Binding-site contacts:
Ligand atom O6 contacts residue LEU54 of chain 1.A at 3.5 Å (h-bond).
Ligand atom C21 contacts residue TYR24 of chain 1.A at 3.4 Å (hydrophobic).
Ligand atom C23 contacts residue TYR24 of chain 1.A at 3.2 Å (hydrophobic).
Ligand atom O3 contacts residue NAP1 of chain 1.C at 3.3 Å.
Ligand atom C19 contacts residue TYR24 of chain 1.A at 3.3 Å (hydrophobic).
Ligand atom O4 contacts residue HIS222 of chain 1.A at 2.9 Å (h-bond).
Ligand atom O3 contacts residue TYR55 of chain 1.A at 2.6 Å (h-bond).
Ligand atom C33 contacts residue ILE129 of chain 1.A at 3.5 Å (hydrophobic).
Ligand atom C22 contacts residue TYR24 of chain 1.A at 3.8 Å (hydrophobic).
Ligand atom C12 contacts residue HIS117 of chain 1.A at 3.6 Å.
Ligand atom O5 contacts residue HIS222 of chain 1.A at 3.2 Å (h-bond).
Ligand atom O4 contacts residue LEU306 of chain 1.A at 3.3 Å.
Ligand atom C21 contacts residue TYR55 of chain 1.A at 3.5 Å (hydrophobic).
Ligand atom C17 contacts residue HIS117 of chain 1.A at 3.7 Å.
Ligand atom C15 contacts residue LEU308 of chain 1.A at 3.8 Å (hydrophobic).
Ligand atom O3 contacts residue HIS117 of chain 1.A at 2.5 Å (h-bond).
Ligand atom N9 contacts residue TYR55 of chain 1.A at 3.0 Å (h-bond).
Ligand atom C17 contacts residue TYR55 of chain 1.A at 3.2 Å (hydrophobic).
Ligand atom C12 contacts residue NAP1 of chain 1.C at 3.1 Å.
Ligand atom C24 contacts residue TYR24 of chain 1.A at 3.7 Å (hydrophobic).
Ligand atom C13 contacts residue LEU54 of chain 1.A at 3.4 Å (hydrophobic).
Ligand atom C22 contacts residue HIS222 of chain 1.A at 3.7 Å.
Ligand atom C14 contacts residue HIS117 of chain 1.A at 3.9 Å.
Ligand atom C14 contacts residue TRP86 of chain 1.A at 3.7 Å (hydrophobic).
Ligand atom C17 contacts residue NAP1 of chain 1.C at 3.1 Å.
Ligand atom C24 contacts residue TRP227 of chain 1.A at 3.6 Å (hydrophobic).
Ligand atom C20 contacts residue TYR24 of chain 1.A at 3.5 Å (hydrophobic).
Ligand atom C18 contacts residue TYR24 of chain 1.A at 3.6 Å (hydrophobic).
Ligand atom C25 contacts residue TRP227 of chain 1.A at 3.7 Å (hydrophobic).
Ligand atom C20 contacts residue TRP227 of chain 1.A at 3.8 Å (hydrophobic).
Ligand atom S2 contacts residue HIS222 of chain 1.A at 3.4 Å (h-bond).
Ligand atom O5 contacts residue TYR24 of chain 1.A at 3.0 Å.
Ligand atom C15 contacts residue TRP86 of chain 1.A at 3.7 Å (hydrophobic).
Ligand atom O5 contacts residue NAP1 of chain 1.C at 3.5 Å.
Ligand atom C16 contacts residue TRP86 of chain 1.A at 3.7 Å (hydrophobic).
Ligand atom C16 contacts residue LEU308 of chain 1.A at 3.8 Å (hydrophobic).
Ligand atom O4 contacts residue NAP1 of chain 1.C at 2.9 Å.
Ligand atom N9 contacts residue NAP1 of chain 1.C at 3.1 Å.
Ligand atom N8 contacts residue NAP1 of chain 1.C at 3.5 Å.
Ligand atom S2 contacts residue NAP1 of chain 1.C at 3.4 Å.

Sequence of chain 1.A:
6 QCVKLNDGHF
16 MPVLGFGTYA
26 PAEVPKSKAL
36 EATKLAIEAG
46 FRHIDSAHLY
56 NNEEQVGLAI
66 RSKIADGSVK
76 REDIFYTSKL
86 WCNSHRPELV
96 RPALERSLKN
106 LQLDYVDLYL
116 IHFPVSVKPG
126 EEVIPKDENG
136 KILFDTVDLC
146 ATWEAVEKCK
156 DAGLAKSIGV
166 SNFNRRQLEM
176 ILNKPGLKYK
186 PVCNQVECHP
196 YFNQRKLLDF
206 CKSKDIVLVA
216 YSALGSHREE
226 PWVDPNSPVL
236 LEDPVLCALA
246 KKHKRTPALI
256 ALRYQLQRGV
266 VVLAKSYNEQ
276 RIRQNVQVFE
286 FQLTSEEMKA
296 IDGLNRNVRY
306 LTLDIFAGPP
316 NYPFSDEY

This protein binds this small molecule.
Small molecule (SMILES): COc1ccc(Cl)cc1C(=O)NCCc1ccc(S(=O)(=O)NC(=O)NC2CCCCC2)cc1